A small-molecule ligand and the protein it binds are described below.
Small molecule (SMILES): CC(=O)N[C@H]1[C@@H](O[C@H]2[C@H](O)[C@@H](NC(C)=O)CO[C@@H]2CO)O[C@H](CO)[C@@H](O)[C@@H]1O

Sequence of chain 1.A:
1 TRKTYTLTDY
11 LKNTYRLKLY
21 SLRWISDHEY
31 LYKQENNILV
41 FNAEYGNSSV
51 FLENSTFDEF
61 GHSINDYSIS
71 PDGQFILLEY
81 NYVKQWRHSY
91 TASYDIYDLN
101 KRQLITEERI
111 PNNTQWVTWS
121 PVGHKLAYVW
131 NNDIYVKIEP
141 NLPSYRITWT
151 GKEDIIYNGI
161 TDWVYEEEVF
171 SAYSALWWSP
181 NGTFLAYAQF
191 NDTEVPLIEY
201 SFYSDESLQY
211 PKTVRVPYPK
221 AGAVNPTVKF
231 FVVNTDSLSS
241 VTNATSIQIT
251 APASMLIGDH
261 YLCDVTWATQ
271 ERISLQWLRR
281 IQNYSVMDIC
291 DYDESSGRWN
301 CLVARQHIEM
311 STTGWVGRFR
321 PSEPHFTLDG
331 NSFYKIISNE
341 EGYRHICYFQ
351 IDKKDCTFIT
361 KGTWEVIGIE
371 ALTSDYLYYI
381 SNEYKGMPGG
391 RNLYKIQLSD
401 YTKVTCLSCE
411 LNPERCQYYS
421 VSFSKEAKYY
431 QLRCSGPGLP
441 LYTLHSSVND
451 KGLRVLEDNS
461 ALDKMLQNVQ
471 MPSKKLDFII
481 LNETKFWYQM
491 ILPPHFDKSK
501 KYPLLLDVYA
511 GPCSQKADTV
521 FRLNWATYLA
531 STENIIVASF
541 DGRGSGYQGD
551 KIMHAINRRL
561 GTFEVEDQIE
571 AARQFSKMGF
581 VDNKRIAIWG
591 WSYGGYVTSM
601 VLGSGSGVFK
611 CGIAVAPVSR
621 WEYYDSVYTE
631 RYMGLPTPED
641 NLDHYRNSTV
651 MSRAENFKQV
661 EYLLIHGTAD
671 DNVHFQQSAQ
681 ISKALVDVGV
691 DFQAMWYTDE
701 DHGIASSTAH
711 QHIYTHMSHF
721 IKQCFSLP

Binding-site contacts:
Ligand atom C5 contacts residue THR193 of chain 1.A at 3.9 Å.
Ligand atom O5 contacts residue THR193 of chain 1.A at 3.6 Å.
Ligand atom C4 contacts residue ASN191 of chain 1.A at 4.2 Å.
Ligand atom C3 contacts residue ASN191 of chain 1.A at 3.8 Å.
Ligand atom C1 contacts residue THR193 of chain 1.A at 3.4 Å.
Ligand atom O6 contacts residue GLU194 of chain 1.A at 2.7 Å (salt-bridge).
Ligand atom O6 contacts residue THR193 of chain 1.A at 3.6 Å.
Ligand atom O7 contacts residue GLN189 of chain 1.A at 4.3 Å.
Ligand atom C2 contacts residue ASN191 of chain 1.A at 2.5 Å.
Ligand atom C5 contacts residue ASN191 of chain 1.A at 3.7 Å.
Ligand atom N2 contacts residue ILE156 of chain 1.A at 3.6 Å.
Ligand atom O7 contacts residue LYS229 of chain 1.A at 4.2 Å.
Ligand atom O5 contacts residue ASN191 of chain 1.A at 2.4 Å (h-bond).
Ligand atom C8 contacts residue GLN189 of chain 1.A at 4.5 Å.
Ligand atom C7 contacts residue ILE156 of chain 1.A at 3.8 Å (hydrophobic).
Ligand atom C2 contacts residue ILE156 of chain 1.A at 4.5 Å (hydrophobic).
Ligand atom N2 contacts residue ASN191 of chain 1.A at 2.9 Å (h-bond).
Ligand atom C6 contacts residue GLU194 of chain 1.A at 3.8 Å.
Ligand atom C1 contacts residue ASN191 of chain 1.A at 1.4 Å.
Ligand atom O7 contacts residue ASN191 of chain 1.A at 3.5 Å (h-bond).
Ligand atom C1 contacts residue ILE156 of chain 1.A at 4.1 Å (hydrophobic).
Ligand atom C8 contacts residue THR150 of chain 1.A at 4.3 Å.
Ligand atom C7 contacts residue ASN191 of chain 1.A at 3.4 Å.
Ligand atom C8 contacts residue ILE156 of chain 1.A at 3.7 Å (hydrophobic).
Ligand atom C6 contacts residue THR193 of chain 1.A at 4.5 Å.